Binding-site contacts:
Ligand atom C24 contacts residue ARG81 of chain 1.C at 3.7 Å.
Ligand atom C03 contacts residue PHE178 of chain 1.D at 3.9 Å (hydrophobic).
Ligand atom C06 contacts residue ASN93 of chain 1.C at 3.2 Å.
Ligand atom N16 contacts residue GLU140 of chain 1.C at 3.9 Å.
Ligand atom C26 contacts residue LEU168 of chain 1.D at 3.5 Å (hydrophobic).
Ligand atom N16 contacts residue PHE9 of chain 1.C at 3.3 Å.
Ligand atom C17 contacts residue GLU140 of chain 1.C at 3.0 Å.
Ligand atom CL contacts residue ILE91 of chain 1.C at 3.3 Å.
Ligand atom N22 contacts residue VAL30 of chain 1.C at 3.7 Å.
Ligand atom C08 contacts residue ASN93 of chain 1.C at 3.7 Å.
Ligand atom N05 contacts residue ASN93 of chain 1.C at 3.5 Å (h-bond).
Ligand atom C23 contacts residue ARG81 of chain 1.C at 2.7 Å.
Ligand atom C07 contacts residue PHE123 of chain 1.D at 2.6 Å (hydrophobic).
Ligand atom N22 contacts residue ARG81 of chain 1.C at 3.4 Å (salt-bridge).
Ligand atom C06 contacts residue PHE123 of chain 1.D at 3.9 Å (hydrophobic).
Ligand atom N12 contacts residue PHE9 of chain 1.C at 3.3 Å.
Ligand atom C11 contacts residue PHE9 of chain 1.C at 3.2 Å (hydrophobic).
Ligand atom N02 contacts residue PRO122 of chain 1.D at 3.8 Å.
Ligand atom N19 contacts residue PHE9 of chain 1.C at 3.4 Å.
Ligand atom C13 contacts residue PHE9 of chain 1.C at 3.2 Å (hydrophobic).
Ligand atom CL contacts residue VAL171 of chain 1.D at 3.4 Å.
Ligand atom C03 contacts residue TYR165 of chain 1.D at 3.7 Å (hydrophobic).
Ligand atom C06 contacts residue TYR28 of chain 1.C at 3.4 Å (hydrophobic).
Ligand atom C15 contacts residue PHE9 of chain 1.C at 3.2 Å (hydrophobic).
Ligand atom C01 contacts residue PRO122 of chain 1.D at 3.6 Å (hydrophobic).
Ligand atom C18 contacts residue PHE9 of chain 1.C at 3.6 Å (hydrophobic).
Ligand atom C20 contacts residue PHE9 of chain 1.C at 3.3 Å (hydrophobic).
Ligand atom C01 contacts residue GLU67 of chain 1.D at 3.4 Å.
Ligand atom C04 contacts residue TYR165 of chain 1.D at 3.5 Å (hydrophobic).
Ligand atom O14 contacts residue PHE9 of chain 1.C at 3.5 Å.
Ligand atom O14 contacts residue HIS167 of chain 1.D at 3.1 Å (h-bond).
Ligand atom C18 contacts residue GLU140 of chain 1.C at 3.7 Å.
Ligand atom C17 contacts residue PHE9 of chain 1.C at 3.5 Å (hydrophobic).
Ligand atom C01 contacts residue ILE69 of chain 1.D at 3.9 Å (hydrophobic).
Ligand atom C03 contacts residue PHE123 of chain 1.D at 3.2 Å (hydrophobic).
Ligand atom O10 contacts residue ASN93 of chain 1.C at 3.7 Å.
Ligand atom CL contacts residue MET83 of chain 1.C at 3.9 Å.
Ligand atom C03 contacts residue GLU121 of chain 1.D at 3.9 Å.
Ligand atom C01 contacts residue PHE123 of chain 1.D at 3.5 Å (hydrophobic).
Ligand atom N02 contacts residue PHE123 of chain 1.D at 2.5 Å (h-bond).

Sequence of chain 1.C:
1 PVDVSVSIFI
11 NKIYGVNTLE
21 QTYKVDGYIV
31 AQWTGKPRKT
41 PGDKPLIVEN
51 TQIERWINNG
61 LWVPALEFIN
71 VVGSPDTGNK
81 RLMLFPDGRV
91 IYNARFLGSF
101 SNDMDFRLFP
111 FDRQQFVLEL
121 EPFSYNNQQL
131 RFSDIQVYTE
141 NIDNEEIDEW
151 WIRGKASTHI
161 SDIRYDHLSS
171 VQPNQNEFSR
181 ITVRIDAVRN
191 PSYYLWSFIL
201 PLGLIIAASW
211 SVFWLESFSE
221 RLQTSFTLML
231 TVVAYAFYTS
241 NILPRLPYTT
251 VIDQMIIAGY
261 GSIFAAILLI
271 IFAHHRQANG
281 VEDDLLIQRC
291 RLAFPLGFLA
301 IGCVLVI

This protein binds this small molecule.
Small molecule (SMILES): CN1CCN(C(=O)O[C@@H]2c3nccnc3C(=O)N2c2ccc(Cl)cn2)CC1

Sequence of chain 1.D:
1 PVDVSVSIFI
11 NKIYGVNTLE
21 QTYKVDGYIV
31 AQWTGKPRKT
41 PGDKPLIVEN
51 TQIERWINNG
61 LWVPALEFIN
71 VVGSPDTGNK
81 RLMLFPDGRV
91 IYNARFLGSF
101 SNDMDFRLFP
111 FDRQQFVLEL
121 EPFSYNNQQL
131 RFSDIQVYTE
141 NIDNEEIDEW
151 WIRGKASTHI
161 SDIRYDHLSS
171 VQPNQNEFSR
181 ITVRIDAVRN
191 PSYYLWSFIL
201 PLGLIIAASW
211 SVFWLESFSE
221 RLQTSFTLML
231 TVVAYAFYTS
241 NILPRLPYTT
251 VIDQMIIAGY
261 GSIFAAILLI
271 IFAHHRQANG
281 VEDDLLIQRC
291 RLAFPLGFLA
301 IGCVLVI